The small molecule below binds the protein below.
Small molecule (SMILES): CC(=O)N[C@@H]1[C@@H](O)[C@H](O)[C@@H](CO)O[C@H]1O

Binding-site contacts:
Ligand atom N2 contacts residue GLN644 of chain 1.C at 4.4 Å.
Ligand atom O5 contacts residue ASN616 of chain 1.C at 2.4 Å (h-bond).
Ligand atom C5 contacts residue ASN616 of chain 1.C at 3.7 Å.
Ligand atom C3 contacts residue ASN616 of chain 1.C at 3.8 Å.
Ligand atom C8 contacts residue GLN644 of chain 1.C at 4.0 Å.
Ligand atom C8 contacts residue ASN616 of chain 1.C at 4.2 Å.
Ligand atom C4 contacts residue ASN616 of chain 1.C at 4.2 Å.
Ligand atom N2 contacts residue ASN616 of chain 1.C at 2.9 Å (h-bond).
Ligand atom C2 contacts residue ASN616 of chain 1.C at 2.5 Å.
Ligand atom C1 contacts residue ASN616 of chain 1.C at 1.4 Å.
Ligand atom C1 contacts residue THR618 of chain 1.C at 4.1 Å.
Ligand atom C7 contacts residue ASN616 of chain 1.C at 3.9 Å.
Ligand atom O5 contacts residue THR618 of chain 1.C at 4.4 Å.

Sequence of chain 1.C:
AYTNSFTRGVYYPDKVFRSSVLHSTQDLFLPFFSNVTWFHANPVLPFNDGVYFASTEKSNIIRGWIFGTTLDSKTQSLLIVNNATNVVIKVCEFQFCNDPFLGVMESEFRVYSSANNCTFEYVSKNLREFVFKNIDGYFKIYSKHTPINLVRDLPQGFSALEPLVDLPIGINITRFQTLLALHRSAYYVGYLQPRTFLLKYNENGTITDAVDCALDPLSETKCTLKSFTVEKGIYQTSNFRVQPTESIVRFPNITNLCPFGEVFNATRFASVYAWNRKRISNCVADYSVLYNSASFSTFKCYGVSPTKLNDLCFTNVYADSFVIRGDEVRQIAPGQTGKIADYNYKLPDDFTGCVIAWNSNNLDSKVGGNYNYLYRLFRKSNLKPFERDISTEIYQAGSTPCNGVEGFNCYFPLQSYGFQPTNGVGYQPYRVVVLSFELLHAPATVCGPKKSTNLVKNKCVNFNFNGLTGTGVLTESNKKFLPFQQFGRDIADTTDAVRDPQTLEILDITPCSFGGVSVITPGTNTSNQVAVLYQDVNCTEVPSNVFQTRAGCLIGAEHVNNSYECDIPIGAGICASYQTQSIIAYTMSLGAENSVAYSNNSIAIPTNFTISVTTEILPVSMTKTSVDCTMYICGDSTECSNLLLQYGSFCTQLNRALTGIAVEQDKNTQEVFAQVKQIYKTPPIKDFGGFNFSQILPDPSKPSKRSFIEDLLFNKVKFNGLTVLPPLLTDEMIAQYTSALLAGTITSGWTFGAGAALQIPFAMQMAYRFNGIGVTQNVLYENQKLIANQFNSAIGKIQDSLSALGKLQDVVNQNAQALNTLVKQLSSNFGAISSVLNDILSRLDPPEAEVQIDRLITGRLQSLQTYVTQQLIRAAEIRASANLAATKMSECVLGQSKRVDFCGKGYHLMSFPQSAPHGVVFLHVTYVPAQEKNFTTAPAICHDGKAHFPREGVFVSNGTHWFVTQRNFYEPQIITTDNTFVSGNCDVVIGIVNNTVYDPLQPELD